Binding-site contacts:
Ligand atom N contacts residue HIS43 of chain 1.B at 3.3 Å (h-bond).
Ligand atom N contacts residue GLY228 of chain 1.B at 3.0 Å (h-bond).
Ligand atom N contacts residue SER205 of chain 1.B at 3.0 Å (h-bond).
Ligand atom NH1 contacts residue GLY228 of chain 1.B at 3.6 Å.
Ligand atom NE contacts residue GLY228 of chain 1.B at 3.7 Å.
Ligand atom N contacts residue HIS43 of chain 1.B at 3.3 Å (h-bond).
Ligand atom CZ contacts residue GLY228 of chain 1.B at 3.8 Å.
Ligand atom O contacts residue SER205 of chain 1.B at 2.6 Å (h-bond).
Ligand atom O contacts residue TRP227 of chain 1.B at 3.4 Å.
Ligand atom SG contacts residue TRP50 of chain 1.B at 3.5 Å.
Ligand atom CZ contacts residue ASN95 of chain 1.B at 3.6 Å.
Ligand atom N contacts residue GLU202 of chain 1.B at 3.4 Å.
Ligand atom O contacts residue SER205 of chain 1.B at 3.4 Å (h-bond).
Ligand atom O contacts residue GLU202 of chain 1.B at 3.7 Å.
Ligand atom CE1 contacts residue ASN95 of chain 1.B at 3.7 Å.
Ligand atom CA contacts residue HIS43 of chain 1.B at 3.5 Å.
Ligand atom O contacts residue GLY203 of chain 1.B at 3.1 Å (h-bond).
Ligand atom CB contacts residue TRP50 of chain 1.B at 3.6 Å (hydrophobic).
Ligand atom NH2 contacts residue ASP199 of chain 1.B at 2.8 Å (salt-bridge).
Ligand atom NH2 contacts residue ALA200 of chain 1.B at 3.4 Å (h-bond).
Ligand atom CZ contacts residue ASP199 of chain 1.B at 3.5 Å.
Ligand atom NH1 contacts residue ASP199 of chain 1.B at 2.8 Å (salt-bridge).
Ligand atom NH1 contacts residue ALA200 of chain 1.B at 3.5 Å (h-bond).
Ligand atom CA contacts residue SER205 of chain 1.B at 3.0 Å.
Ligand atom C contacts residue SER205 of chain 1.B at 2.9 Å.
Ligand atom CD contacts residue VAL225 of chain 1.B at 3.5 Å (hydrophobic).
Ligand atom CG contacts residue TYR47 of chain 1.B at 3.7 Å (hydrophobic).
Ligand atom CZ contacts residue GLU94 of chain 1.B at 3.4 Å.
Ligand atom CZ contacts residue ALA200 of chain 1.B at 3.3 Å (hydrophobic).
Ligand atom C contacts residue SER205 of chain 1.B at 3.6 Å.
Ligand atom NH1 contacts residue GLY230 of chain 1.B at 2.9 Å (h-bond).
Ligand atom O contacts residue GLY228 of chain 1.B at 3.1 Å (h-bond).
Ligand atom CB contacts residue SER205 of chain 1.B at 3.7 Å.
Ligand atom CG contacts residue VAL225 of chain 1.B at 3.8 Å (hydrophobic).
Ligand atom CG contacts residue SER205 of chain 1.B at 3.4 Å.
Ligand atom CD1 contacts residue ILE179 of chain 1.B at 3.7 Å (hydrophobic).
Ligand atom CA contacts residue SER226 of chain 1.B at 3.4 Å.
Ligand atom N contacts residue SER226 of chain 1.B at 2.9 Å (h-bond).
Ligand atom NH2 contacts residue GLY238 of chain 1.B at 3.5 Å.
Ligand atom CD1 contacts residue TRP227 of chain 1.B at 3.7 Å (hydrophobic).

This small molecule binds to this protein.
Small molecule (SMILES): NC(=O)[C@H](CS)NC(=O)[C@@H](CCCN=C(N)N)NC(=O)[C@@H]1CCCN1C(=O)[C@H](N)Cc1ccccc1

Sequence of chain 1.B:
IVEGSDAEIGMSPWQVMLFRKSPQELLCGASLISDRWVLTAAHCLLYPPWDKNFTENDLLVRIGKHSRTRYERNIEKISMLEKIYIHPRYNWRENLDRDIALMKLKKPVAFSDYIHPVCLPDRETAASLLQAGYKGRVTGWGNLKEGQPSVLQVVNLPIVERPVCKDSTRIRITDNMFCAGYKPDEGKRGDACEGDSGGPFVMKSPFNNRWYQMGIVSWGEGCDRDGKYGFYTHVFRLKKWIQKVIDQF